Sequence of chain 1.C:
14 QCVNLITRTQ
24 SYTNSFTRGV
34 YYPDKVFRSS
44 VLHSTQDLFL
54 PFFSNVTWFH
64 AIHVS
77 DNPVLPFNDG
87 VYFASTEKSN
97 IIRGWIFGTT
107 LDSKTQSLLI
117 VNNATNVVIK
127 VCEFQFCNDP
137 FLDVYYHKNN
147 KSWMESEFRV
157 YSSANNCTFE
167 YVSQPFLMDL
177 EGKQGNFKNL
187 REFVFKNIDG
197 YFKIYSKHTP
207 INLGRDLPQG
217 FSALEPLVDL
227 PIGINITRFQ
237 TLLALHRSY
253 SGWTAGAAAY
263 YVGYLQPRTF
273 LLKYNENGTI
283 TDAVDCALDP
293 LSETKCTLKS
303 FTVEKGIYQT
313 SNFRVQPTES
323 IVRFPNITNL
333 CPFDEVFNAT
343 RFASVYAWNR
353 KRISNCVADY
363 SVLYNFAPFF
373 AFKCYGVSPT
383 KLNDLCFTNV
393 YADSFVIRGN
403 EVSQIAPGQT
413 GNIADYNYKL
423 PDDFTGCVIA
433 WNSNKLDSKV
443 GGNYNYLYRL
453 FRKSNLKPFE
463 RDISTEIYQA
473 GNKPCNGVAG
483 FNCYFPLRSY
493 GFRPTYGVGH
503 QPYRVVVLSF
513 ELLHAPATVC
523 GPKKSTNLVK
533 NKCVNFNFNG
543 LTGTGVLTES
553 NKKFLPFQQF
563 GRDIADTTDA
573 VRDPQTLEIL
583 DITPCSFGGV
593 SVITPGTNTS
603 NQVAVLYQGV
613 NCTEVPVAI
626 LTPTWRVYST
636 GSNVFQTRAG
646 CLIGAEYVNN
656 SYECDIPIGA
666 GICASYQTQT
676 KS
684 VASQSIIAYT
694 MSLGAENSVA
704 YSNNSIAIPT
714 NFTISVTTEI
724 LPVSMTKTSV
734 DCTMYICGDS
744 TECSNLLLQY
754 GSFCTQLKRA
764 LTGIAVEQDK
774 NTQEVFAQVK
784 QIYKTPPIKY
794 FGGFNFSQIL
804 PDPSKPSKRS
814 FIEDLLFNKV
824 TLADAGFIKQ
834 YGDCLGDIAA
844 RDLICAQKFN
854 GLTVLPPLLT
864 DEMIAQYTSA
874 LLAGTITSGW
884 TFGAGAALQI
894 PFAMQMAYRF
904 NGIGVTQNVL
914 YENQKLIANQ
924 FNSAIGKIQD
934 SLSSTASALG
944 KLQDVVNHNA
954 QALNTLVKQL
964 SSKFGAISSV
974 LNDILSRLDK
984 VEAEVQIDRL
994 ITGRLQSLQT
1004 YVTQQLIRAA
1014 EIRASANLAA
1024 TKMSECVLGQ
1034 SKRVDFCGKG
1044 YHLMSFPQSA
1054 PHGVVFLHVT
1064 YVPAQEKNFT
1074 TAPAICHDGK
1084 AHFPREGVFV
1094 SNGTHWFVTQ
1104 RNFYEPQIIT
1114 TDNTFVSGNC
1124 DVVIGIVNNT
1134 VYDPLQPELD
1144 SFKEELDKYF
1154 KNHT

Binding-site contacts:
Ligand atom C6 contacts residue LYS555 of chain 1.C at 3.5 Å.
Ligand atom C7 contacts residue ASN277 of chain 1.A at 3.6 Å.
Ligand atom C1 contacts residue ASN279 of chain 1.A at 1.4 Å.
Ligand atom C5 contacts residue LYS555 of chain 1.C at 4.2 Å.
Ligand atom O5 contacts residue LYS555 of chain 1.C at 4.3 Å.
Ligand atom C2 contacts residue ASN279 of chain 1.A at 2.5 Å.
Ligand atom C7 contacts residue ASN279 of chain 1.A at 3.5 Å.
Ligand atom C4 contacts residue ASN279 of chain 1.A at 4.3 Å.
Ligand atom C2 contacts residue GLU278 of chain 1.A at 4.1 Å.
Ligand atom C3 contacts residue GLU278 of chain 1.A at 4.3 Å.
Ligand atom C7 contacts residue GLU278 of chain 1.A at 4.5 Å.
Ligand atom N2 contacts residue ASN279 of chain 1.A at 2.9 Å (h-bond).
Ligand atom C5 contacts residue ASN279 of chain 1.A at 3.7 Å.
Ligand atom O5 contacts residue ASN279 of chain 1.A at 2.4 Å (h-bond).
Ligand atom C1 contacts residue GLU278 of chain 1.A at 4.0 Å.
Ligand atom C8 contacts residue ASN277 of chain 1.A at 3.4 Å.
Ligand atom O7 contacts residue ASN277 of chain 1.A at 3.5 Å (h-bond).
Ligand atom C3 contacts residue ASN279 of chain 1.A at 3.8 Å.
Ligand atom N2 contacts residue GLU278 of chain 1.A at 3.5 Å (salt-bridge).
Ligand atom O7 contacts residue ASN279 of chain 1.A at 3.6 Å.
Ligand atom O6 contacts residue LYS555 of chain 1.C at 4.3 Å.

Sequence of chain 1.A:
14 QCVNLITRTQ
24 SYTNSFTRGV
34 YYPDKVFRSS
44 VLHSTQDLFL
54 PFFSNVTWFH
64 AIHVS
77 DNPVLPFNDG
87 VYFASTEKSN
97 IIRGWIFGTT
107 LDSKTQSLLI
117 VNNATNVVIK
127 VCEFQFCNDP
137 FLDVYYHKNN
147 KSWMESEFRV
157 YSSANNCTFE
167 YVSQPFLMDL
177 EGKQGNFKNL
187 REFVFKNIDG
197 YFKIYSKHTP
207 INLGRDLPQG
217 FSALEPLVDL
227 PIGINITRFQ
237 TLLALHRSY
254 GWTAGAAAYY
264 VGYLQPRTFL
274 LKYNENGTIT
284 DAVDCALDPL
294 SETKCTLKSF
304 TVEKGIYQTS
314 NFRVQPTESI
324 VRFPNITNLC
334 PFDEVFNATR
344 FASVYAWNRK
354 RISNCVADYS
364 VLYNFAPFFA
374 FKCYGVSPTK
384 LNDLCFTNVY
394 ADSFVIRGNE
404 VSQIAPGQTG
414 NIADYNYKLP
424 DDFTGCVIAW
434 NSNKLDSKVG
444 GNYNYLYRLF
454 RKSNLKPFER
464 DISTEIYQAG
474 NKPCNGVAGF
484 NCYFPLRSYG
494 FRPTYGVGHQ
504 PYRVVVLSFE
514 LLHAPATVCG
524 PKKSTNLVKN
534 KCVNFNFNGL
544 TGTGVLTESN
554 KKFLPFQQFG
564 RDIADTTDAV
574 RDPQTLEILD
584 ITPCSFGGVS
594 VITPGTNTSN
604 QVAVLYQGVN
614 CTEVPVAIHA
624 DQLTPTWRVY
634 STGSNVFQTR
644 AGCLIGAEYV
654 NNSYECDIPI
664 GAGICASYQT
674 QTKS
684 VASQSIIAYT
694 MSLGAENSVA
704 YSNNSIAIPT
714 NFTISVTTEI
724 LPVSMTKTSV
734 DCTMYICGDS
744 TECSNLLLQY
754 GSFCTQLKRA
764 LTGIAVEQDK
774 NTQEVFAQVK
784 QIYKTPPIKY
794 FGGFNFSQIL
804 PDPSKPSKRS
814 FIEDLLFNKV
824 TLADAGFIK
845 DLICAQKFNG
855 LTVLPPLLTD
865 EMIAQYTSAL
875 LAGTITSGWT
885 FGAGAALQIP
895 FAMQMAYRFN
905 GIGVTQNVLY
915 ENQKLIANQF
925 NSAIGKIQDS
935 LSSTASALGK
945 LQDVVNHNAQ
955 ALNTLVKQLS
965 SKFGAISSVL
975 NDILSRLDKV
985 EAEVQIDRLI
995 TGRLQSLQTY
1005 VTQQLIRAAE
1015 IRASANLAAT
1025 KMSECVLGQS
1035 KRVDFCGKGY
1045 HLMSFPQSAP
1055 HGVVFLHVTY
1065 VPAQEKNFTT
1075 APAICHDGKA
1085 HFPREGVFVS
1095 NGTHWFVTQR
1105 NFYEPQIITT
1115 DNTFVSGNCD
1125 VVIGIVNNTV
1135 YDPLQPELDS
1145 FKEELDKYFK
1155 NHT

The small molecule below binds the protein below.
Small molecule (SMILES): CC(=O)N[C@H]1[C@H](O[C@H]2[C@H](O)[C@@H](NC(C)=O)CO[C@@H]2CO)O[C@H](CO)[C@@H](O[C@H]2O[C@H](CO)[C@@H](O)[C@H](O)[C@@H]2O)[C@@H]1O